Sequence of chain 1.B:
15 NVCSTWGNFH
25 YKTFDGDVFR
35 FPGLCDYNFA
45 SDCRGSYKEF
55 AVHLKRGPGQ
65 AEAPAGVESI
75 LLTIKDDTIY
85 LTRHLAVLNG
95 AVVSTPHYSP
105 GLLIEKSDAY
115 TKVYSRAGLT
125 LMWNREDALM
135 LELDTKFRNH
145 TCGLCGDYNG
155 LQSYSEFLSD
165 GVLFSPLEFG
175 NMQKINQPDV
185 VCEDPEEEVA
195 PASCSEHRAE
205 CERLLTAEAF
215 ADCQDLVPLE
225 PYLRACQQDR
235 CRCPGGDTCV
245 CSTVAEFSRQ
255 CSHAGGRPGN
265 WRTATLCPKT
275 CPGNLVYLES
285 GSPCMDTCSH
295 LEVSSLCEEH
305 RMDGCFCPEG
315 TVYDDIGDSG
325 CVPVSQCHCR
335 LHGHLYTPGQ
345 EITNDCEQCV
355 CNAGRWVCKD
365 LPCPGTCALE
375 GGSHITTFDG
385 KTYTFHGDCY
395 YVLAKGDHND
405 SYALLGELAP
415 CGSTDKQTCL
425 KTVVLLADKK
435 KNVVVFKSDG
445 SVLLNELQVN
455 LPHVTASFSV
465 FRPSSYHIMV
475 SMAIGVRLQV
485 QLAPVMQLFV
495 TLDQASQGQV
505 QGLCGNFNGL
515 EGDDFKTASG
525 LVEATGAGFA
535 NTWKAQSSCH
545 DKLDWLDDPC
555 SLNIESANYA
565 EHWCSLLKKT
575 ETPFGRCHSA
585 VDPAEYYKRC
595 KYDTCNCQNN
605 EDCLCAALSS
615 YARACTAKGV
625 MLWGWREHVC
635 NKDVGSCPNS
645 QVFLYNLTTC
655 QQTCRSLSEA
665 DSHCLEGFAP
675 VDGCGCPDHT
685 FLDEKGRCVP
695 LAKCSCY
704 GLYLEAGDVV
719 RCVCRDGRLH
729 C

Binding-site contacts:
Ligand atom C3 contacts residue ASN153 of chain 1.B at 3.3 Å.
Ligand atom C2 contacts residue ASN153 of chain 1.B at 3.8 Å.
Ligand atom C7 contacts residue ASN143 of chain 1.B at 3.4 Å.
Ligand atom C4 contacts residue ASN143 of chain 1.B at 3.4 Å.
Ligand atom C5 contacts residue ASN143 of chain 1.B at 3.0 Å.
Ligand atom O3 contacts residue ASN143 of chain 1.B at 4.3 Å.
Ligand atom C6 contacts residue ARG142 of chain 1.B at 3.5 Å.
Ligand atom O5 contacts residue ASN143 of chain 1.B at 2.4 Å (h-bond).
Ligand atom O3 contacts residue ASN153 of chain 1.B at 2.0 Å (h-bond).
Ligand atom O6 contacts residue ASN143 of chain 1.B at 2.9 Å (h-bond).
Ligand atom O6 contacts residue ARG142 of chain 1.B at 4.4 Å.
Ligand atom O3 contacts residue GLY154 of chain 1.B at 4.2 Å.
Ligand atom C5 contacts residue ARG142 of chain 1.B at 4.3 Å.
Ligand atom N2 contacts residue ASN143 of chain 1.B at 3.4 Å (h-bond).
Ligand atom O4 contacts residue ARG142 of chain 1.B at 3.2 Å.
Ligand atom C4 contacts residue ASN153 of chain 1.B at 3.8 Å.
Ligand atom N2 contacts residue ASN153 of chain 1.B at 4.1 Å.
Ligand atom C2 contacts residue ASN143 of chain 1.B at 2.5 Å.
Ligand atom C6 contacts residue ASN143 of chain 1.B at 3.0 Å.
Ligand atom O4 contacts residue ASN153 of chain 1.B at 3.9 Å.
Ligand atom O7 contacts residue ASN143 of chain 1.B at 2.6 Å (h-bond).
Ligand atom C7 contacts residue ASN153 of chain 1.B at 4.1 Å.
Ligand atom C3 contacts residue ASN143 of chain 1.B at 3.5 Å.
Ligand atom C1 contacts residue ASN143 of chain 1.B at 1.4 Å.
Ligand atom O7 contacts residue ASN153 of chain 1.B at 3.9 Å.
Ligand atom C4 contacts residue ARG142 of chain 1.B at 3.9 Å.

A small-molecule ligand and the protein it binds are described below.
Small molecule (SMILES): CC(=O)N[C@@H]1[C@@H](O)[C@H](O)[C@@H](CO)O[C@H]1O